Binding-site contacts:
Ligand atom C16 contacts residue PHE124 of chain 1.A at 3.8 Å (hydrophobic).
Ligand atom CB contacts residue CYS56 of chain 1.A at 3.7 Å (hydrophobic).
Ligand atom OH contacts residue ILE136 of chain 1.A at 3.5 Å.
Ligand atom F2 contacts residue VAL97 of chain 1.A at 3.0 Å.
Ligand atom N3 contacts residue PHE124 of chain 1.A at 3.6 Å.
Ligand atom F2 contacts residue HIS59 of chain 1.A at 3.8 Å.
Ligand atom C16 contacts residue PHE137 of chain 1.A at 3.3 Å (hydrophobic).
Ligand atom F3 contacts residue HIS59 of chain 1.A at 3.3 Å.
Ligand atom C2 contacts residue VAL216 of chain 1.A at 3.4 Å (hydrophobic).
Ligand atom C5 contacts residue LEU60 of chain 1.A at 3.8 Å (hydrophobic).
Ligand atom F2 contacts residue ALA63 of chain 1.A at 2.9 Å.
Ligand atom O3 contacts residue PHE114 of chain 1.A at 3.3 Å.
Ligand atom C1 contacts residue ILE136 of chain 1.A at 3.6 Å (hydrophobic).
Ligand atom C11 contacts residue HIS59 of chain 1.A at 3.8 Å.
Ligand atom N1 contacts residue VAL216 of chain 1.A at 3.7 Å.
Ligand atom O contacts residue CYS56 of chain 1.A at 3.3 Å.
Ligand atom F3 contacts residue ALA63 of chain 1.A at 3.7 Å.
Ligand atom C1 contacts residue VAL216 of chain 1.A at 3.3 Å (hydrophobic).
Ligand atom C18 contacts residue PHE124 of chain 1.A at 3.5 Å (hydrophobic).
Ligand atom O contacts residue HIS59 of chain 1.A at 3.5 Å.
Ligand atom C10 contacts residue HIS59 of chain 1.A at 3.5 Å.
Ligand atom CE2 contacts residue TRP53 of chain 1.A at 3.8 Å (hydrophobic).
Ligand atom C4 contacts residue LEU60 of chain 1.A at 3.8 Å (hydrophobic).
Ligand atom CD2 contacts residue LEU60 of chain 1.A at 3.8 Å (hydrophobic).
Ligand atom C13 contacts residue PHE124 of chain 1.A at 3.9 Å (hydrophobic).
Ligand atom C5 contacts residue VAL216 of chain 1.A at 3.6 Å (hydrophobic).
Ligand atom OH contacts residue LEU132 of chain 1.A at 3.8 Å.
Ligand atom C4 contacts residue MET94 of chain 1.A at 3.8 Å (hydrophobic).
Ligand atom C25 contacts residue VAL216 of chain 1.A at 3.8 Å (hydrophobic).
Ligand atom C8 contacts residue MET101 of chain 1.A at 3.7 Å (hydrophobic).
Ligand atom C17 contacts residue PHE124 of chain 1.A at 3.4 Å (hydrophobic).
Ligand atom C15 contacts residue VAL112 of chain 1.A at 3.5 Å (hydrophobic).
Ligand atom C16 contacts residue VAL112 of chain 1.A at 3.4 Å (hydrophobic).
Ligand atom F1 contacts residue MET101 of chain 1.A at 3.3 Å.
Ligand atom C3 contacts residue MET94 of chain 1.A at 3.6 Å (hydrophobic).
Ligand atom N3 contacts residue VAL112 of chain 1.A at 3.6 Å.
Ligand atom OH contacts residue VAL216 of chain 1.A at 3.4 Å.
Ligand atom C10 contacts residue LEU60 of chain 1.A at 3.4 Å (hydrophobic).
Ligand atom C20 contacts residue CYS56 of chain 1.A at 3.6 Å (hydrophobic).
Ligand atom C19 contacts residue PHE124 of chain 1.A at 3.6 Å (hydrophobic).

The small molecule below binds the protein below.
Small molecule (SMILES): Cn1ccc2c(S(=O)(=O)N(CC(F)(F)F)c3ccc4c(c3)CCCN4C(=O)c3cccs3)cccc21

Sequence of chain 1.A:
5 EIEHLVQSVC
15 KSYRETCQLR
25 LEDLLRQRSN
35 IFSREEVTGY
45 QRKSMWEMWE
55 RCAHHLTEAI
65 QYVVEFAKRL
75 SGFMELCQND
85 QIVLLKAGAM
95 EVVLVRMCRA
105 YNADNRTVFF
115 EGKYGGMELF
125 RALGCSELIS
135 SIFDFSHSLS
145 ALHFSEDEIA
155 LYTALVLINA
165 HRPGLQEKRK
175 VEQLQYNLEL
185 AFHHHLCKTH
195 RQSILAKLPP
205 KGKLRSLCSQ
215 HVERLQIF